This protein binds this small molecule.
Small molecule (SMILES): Cc1cn([C@H]2C[C@H](O[P](=O)(O)OC[C@H]3O[C@@H](n4ccc(N)nc4=O)C[C@@H]3O[P](=O)(O)OC[C@H]3O[C@@H](n4ccc(N)nc4=O)C[C@@H]3O[P](=O)(O)OC[C@H]3O[C@@H](n4cc(C)c(=O)[nH]c4=O)C[C@@H]3O[P](=O)(O)OC[C@H]3O[C@@H](n4cc(C)c(=O)[nH]c4=O)C[C@@H]3O[P](=O)(O)OC[C@H]3O[C@@H](n4ccc(N)nc4=O)C[C@@H]3O)[C@@H](CO[P](=O)(O)O[C@H]3C[C@H](n4cnc5c(N)ncnc54)O[C@@H]3CO[P](=O)(O)O[C@H]3C[C@H](n4cnc5c(=O)nc(N)[nH]c54)O[C@@H]3CO[P](=O)(O)O[C@H]3C[C@H](n4cnc5c(=O)nc(N)[nH]c54)O[C@@H]3CO)O2)c(=O)[nH]c1=O

Binding-site contacts:
Ligand atom C2 contacts residue SER244 of chain 1.D at 2.9 Å.
Ligand atom OP1 contacts residue HIS160 of chain 1.D at 3.2 Å (h-bond).
Ligand atom OP1 contacts residue LEU216 of chain 1.D at 3.0 Å (h-bond).
Ligand atom N3 contacts residue PHE246 of chain 1.D at 3.2 Å.
Ligand atom O4 contacts residue LYS239 of chain 1.D at 3.3 Å (salt-bridge).
Ligand atom C5' contacts residue TYR255 of chain 1.D at 3.3 Å (hydrophobic).
Ligand atom N1 contacts residue PHE246 of chain 1.D at 3.3 Å.
Ligand atom OP1 contacts residue GLY156 of chain 1.D at 3.4 Å.
Ligand atom O4 contacts residue PHE246 of chain 1.D at 3.2 Å.
Ligand atom C4 contacts residue GLN125 of chain 1.D at 3.2 Å.
Ligand atom O2 contacts residue GLN125 of chain 1.D at 3.4 Å.
Ligand atom O2 contacts residue PHE246 of chain 1.D at 3.4 Å.
Ligand atom C2' contacts residue LEU129 of chain 1.D at 3.4 Å (hydrophobic).
Ligand atom OP1 contacts residue GLY215 of chain 1.D at 3.0 Å.
Ligand atom C2 contacts residue PHE246 of chain 1.D at 3.1 Å (hydrophobic).
Ligand atom O3' contacts residue GLY156 of chain 1.D at 3.2 Å.
Ligand atom OP1 contacts residue TYR255 of chain 1.D at 3.4 Å (h-bond).
Ligand atom OP1 contacts residue HIS160 of chain 1.D at 3.4 Å.
Ligand atom OP2 contacts residue THR114 of chain 1.D at 2.2 Å (h-bond).
Ligand atom C4 contacts residue PHE246 of chain 1.D at 3.2 Å (hydrophobic).
Ligand atom OP1 contacts residue GLU236 of chain 1.D at 3.0 Å (salt-bridge).
Ligand atom O2 contacts residue PHE153 of chain 1.D at 3.3 Å.
Ligand atom C2' contacts residue PHE246 of chain 1.D at 3.4 Å (hydrophobic).
Ligand atom OP1 contacts residue ASP218 of chain 1.D at 2.7 Å (salt-bridge).
Ligand atom C2 contacts residue PHE153 of chain 1.D at 3.2 Å (hydrophobic).
Ligand atom N4 contacts residue GLN118 of chain 1.D at 3.3 Å (h-bond).
Ligand atom OP1 contacts residue THR234 of chain 1.D at 2.7 Å (h-bond).
Ligand atom C5' contacts residue THR234 of chain 1.D at 3.4 Å.
Ligand atom O2 contacts residue SER244 of chain 1.D at 3.4 Å.
Ligand atom O5' contacts residue THR234 of chain 1.D at 3.2 Å (h-bond).
Ligand atom N3 contacts residue SER244 of chain 1.D at 3.2 Å (h-bond).
Ligand atom C2 contacts residue PHE153 of chain 1.D at 3.2 Å (hydrophobic).
Ligand atom OP1 contacts residue VAL113 of chain 1.D at 3.0 Å.
Ligand atom O2 contacts residue PHE153 of chain 1.D at 3.4 Å.
Ligand atom O2 contacts residue SER244 of chain 1.D at 2.4 Å (h-bond).
Ligand atom O4 contacts residue GLN125 of chain 1.D at 2.8 Å (h-bond).
Ligand atom N3 contacts residue SER244 of chain 1.D at 2.7 Å (h-bond).
Ligand atom OP1 contacts residue LYS237 of chain 1.D at 3.3 Å (salt-bridge).
Ligand atom N3 contacts residue GLN125 of chain 1.D at 3.0 Å (h-bond).
Ligand atom C5 contacts residue PHE246 of chain 1.D at 3.3 Å (hydrophobic).

Sequence of chain 1.D:
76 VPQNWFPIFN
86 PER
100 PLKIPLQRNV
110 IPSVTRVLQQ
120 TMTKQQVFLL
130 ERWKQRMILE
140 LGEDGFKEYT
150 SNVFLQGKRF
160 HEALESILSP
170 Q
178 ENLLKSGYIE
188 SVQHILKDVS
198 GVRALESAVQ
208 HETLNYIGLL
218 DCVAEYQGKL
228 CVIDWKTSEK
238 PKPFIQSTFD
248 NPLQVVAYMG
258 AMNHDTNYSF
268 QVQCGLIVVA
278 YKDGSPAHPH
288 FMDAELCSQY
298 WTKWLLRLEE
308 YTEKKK